Binding-site contacts:
Ligand atom O6 contacts residue HIS442 of chain 1.B at 3.6 Å.
Ligand atom C7 contacts residue PHE445 of chain 1.B at 3.8 Å (hydrophobic).
Ligand atom O7 contacts residue PHE206 of chain 1.B at 4.0 Å.
Ligand atom N2 contacts residue ASN271 of chain 1.B at 2.9 Å (h-bond).
Ligand atom C7 contacts residue LEU228 of chain 1.B at 3.5 Å (hydrophobic).
Ligand atom O4 contacts residue PHE206 of chain 1.B at 3.8 Å.
Ligand atom C8 contacts residue SER232 of chain 1.B at 3.6 Å.
Ligand atom C7 contacts residue LYS204 of chain 1.B at 3.5 Å.
Ligand atom C1 contacts residue ASN271 of chain 1.B at 1.4 Å.
Ligand atom O7 contacts residue PHE445 of chain 1.B at 2.8 Å (h-bond).
Ligand atom C8 contacts residue ASP230 of chain 1.B at 3.9 Å.
Ligand atom C7 contacts residue ASP230 of chain 1.B at 3.8 Å.
Ligand atom C8 contacts residue LEU228 of chain 1.B at 3.8 Å (hydrophobic).
Ligand atom C3 contacts residue ASN271 of chain 1.B at 3.7 Å.
Ligand atom C2 contacts residue ASP230 of chain 1.B at 3.5 Å.
Ligand atom C8 contacts residue SER208 of chain 1.B at 3.4 Å.
Ligand atom C4 contacts residue ASN444 of chain 1.B at 4.0 Å.
Ligand atom C1 contacts residue ASP230 of chain 1.B at 3.6 Å.
Ligand atom C7 contacts residue ASN271 of chain 1.B at 3.7 Å.
Ligand atom O5 contacts residue ASN271 of chain 1.B at 2.3 Å (h-bond).
Ligand atom C7 contacts residue SER232 of chain 1.B at 4.0 Å.
Ligand atom C5 contacts residue ASN271 of chain 1.B at 3.6 Å.
Ligand atom C7 contacts residue TYR446 of chain 1.B at 3.9 Å (hydrophobic).
Ligand atom N2 contacts residue ASP230 of chain 1.B at 2.8 Å (salt-bridge).
Ligand atom C2 contacts residue HIS442 of chain 1.B at 4.0 Å.
Ligand atom O7 contacts residue ASN444 of chain 1.B at 3.0 Å (h-bond).
Ligand atom C6 contacts residue SER443 of chain 1.B at 3.9 Å.
Ligand atom C3 contacts residue ASP230 of chain 1.B at 3.7 Å.
Ligand atom O7 contacts residue TYR446 of chain 1.B at 3.5 Å (h-bond).
Ligand atom C8 contacts residue PHE445 of chain 1.B at 3.4 Å (hydrophobic).
Ligand atom C8 contacts residue TYR446 of chain 1.B at 3.9 Å (hydrophobic).
Ligand atom C2 contacts residue ASN271 of chain 1.B at 2.4 Å.
Ligand atom C8 contacts residue LYS204 of chain 1.B at 3.4 Å.
Ligand atom C8 contacts residue TYR269 of chain 1.B at 3.5 Å (hydrophobic).
Ligand atom C6 contacts residue HIS442 of chain 1.B at 3.3 Å.
Ligand atom N2 contacts residue SER232 of chain 1.B at 3.9 Å.
Ligand atom O7 contacts residue LEU228 of chain 1.B at 3.5 Å.
Ligand atom O7 contacts residue LYS204 of chain 1.B at 2.8 Å (salt-bridge).
Ligand atom O6 contacts residue LEU228 of chain 1.B at 3.9 Å.
Ligand atom O6 contacts residue TYR269 of chain 1.B at 3.4 Å.

Sequence of chain 1.B:
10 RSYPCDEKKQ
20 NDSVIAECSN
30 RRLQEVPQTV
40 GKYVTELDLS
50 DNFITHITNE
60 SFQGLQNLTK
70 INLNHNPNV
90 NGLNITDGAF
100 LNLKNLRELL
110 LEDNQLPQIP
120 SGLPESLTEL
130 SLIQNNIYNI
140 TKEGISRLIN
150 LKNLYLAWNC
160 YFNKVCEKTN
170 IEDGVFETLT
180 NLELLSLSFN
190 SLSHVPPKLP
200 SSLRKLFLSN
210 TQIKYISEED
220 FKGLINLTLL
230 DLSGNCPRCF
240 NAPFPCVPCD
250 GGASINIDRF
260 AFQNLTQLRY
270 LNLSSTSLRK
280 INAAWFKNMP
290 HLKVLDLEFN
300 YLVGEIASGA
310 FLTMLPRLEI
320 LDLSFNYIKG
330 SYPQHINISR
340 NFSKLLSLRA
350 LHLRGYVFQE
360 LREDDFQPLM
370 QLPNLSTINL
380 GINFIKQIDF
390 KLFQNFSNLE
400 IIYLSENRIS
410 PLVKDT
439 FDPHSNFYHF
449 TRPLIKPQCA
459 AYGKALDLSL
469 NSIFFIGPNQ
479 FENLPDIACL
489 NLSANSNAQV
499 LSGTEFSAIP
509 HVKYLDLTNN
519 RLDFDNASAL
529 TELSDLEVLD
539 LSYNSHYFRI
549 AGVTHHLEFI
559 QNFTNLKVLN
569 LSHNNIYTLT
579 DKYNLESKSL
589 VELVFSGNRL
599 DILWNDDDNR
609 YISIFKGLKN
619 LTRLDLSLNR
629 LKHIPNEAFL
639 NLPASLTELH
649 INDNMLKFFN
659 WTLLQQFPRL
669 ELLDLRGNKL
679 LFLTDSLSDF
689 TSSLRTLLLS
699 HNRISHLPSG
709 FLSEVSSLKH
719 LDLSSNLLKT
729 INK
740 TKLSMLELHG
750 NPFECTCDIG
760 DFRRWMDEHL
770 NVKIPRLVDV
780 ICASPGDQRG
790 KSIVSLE

A small-molecule ligand and the protein it binds are described below.
Small molecule (SMILES): CC(=O)N[C@H]1[C@H](O[C@H]2[C@H](O)[C@@H](NC(C)=O)CO[C@@H]2CO)O[C@H](CO)[C@@H](O[C@@H]2O[C@H](CO[C@H]3O[C@H](CO)[C@@H](O)[C@H](O)[C@@H]3O)[C@@H](O)[C@H](O)[C@@H]2O)[C@@H]1O